This small molecule binds to this protein.
Small molecule (SMILES): CC(=O)N[C@@H]1[C@@H](O)[C@H](O)[C@@H](CO)O[C@H]1O

Sequence of chain 1.A:
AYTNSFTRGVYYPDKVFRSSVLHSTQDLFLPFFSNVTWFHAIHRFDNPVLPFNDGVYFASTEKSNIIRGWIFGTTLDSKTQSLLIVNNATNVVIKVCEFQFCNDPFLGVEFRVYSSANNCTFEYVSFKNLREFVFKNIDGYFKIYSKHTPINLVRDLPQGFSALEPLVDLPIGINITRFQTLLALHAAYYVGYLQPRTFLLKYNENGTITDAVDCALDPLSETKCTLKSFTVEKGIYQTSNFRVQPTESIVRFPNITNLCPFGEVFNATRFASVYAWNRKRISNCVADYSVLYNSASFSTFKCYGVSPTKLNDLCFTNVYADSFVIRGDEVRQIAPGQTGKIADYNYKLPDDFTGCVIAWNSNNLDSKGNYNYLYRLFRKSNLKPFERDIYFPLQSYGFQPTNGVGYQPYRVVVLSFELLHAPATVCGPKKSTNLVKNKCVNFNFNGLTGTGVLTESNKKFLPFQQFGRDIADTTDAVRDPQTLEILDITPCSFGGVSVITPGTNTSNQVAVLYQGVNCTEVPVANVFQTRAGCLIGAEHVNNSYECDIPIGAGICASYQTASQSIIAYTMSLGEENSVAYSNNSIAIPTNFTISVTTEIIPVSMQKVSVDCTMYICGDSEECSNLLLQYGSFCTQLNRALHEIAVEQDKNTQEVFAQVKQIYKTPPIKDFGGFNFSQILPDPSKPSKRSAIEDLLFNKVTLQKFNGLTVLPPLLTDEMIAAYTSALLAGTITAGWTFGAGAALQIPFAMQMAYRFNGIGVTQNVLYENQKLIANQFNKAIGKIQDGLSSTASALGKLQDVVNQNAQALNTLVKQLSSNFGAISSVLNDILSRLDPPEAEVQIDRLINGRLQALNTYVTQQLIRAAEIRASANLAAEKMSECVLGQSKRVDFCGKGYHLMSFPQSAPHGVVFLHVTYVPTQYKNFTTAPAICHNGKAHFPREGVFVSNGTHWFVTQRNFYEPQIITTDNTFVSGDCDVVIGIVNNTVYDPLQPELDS

Binding-site contacts:
Ligand atom C7 contacts residue ASN577 of chain 1.A at 3.4 Å.
Ligand atom C7 contacts residue GLU283 of chain 1.A at 4.0 Å.
Ligand atom C1 contacts residue ASN577 of chain 1.A at 1.4 Å.
Ligand atom C4 contacts residue ASN577 of chain 1.A at 4.2 Å.
Ligand atom C8 contacts residue GLU283 of chain 1.A at 3.9 Å.
Ligand atom O5 contacts residue ASN577 of chain 1.A at 2.4 Å (h-bond).
Ligand atom O7 contacts residue ASN577 of chain 1.A at 3.4 Å (h-bond).
Ligand atom N2 contacts residue ASN577 of chain 1.A at 2.9 Å (h-bond).
Ligand atom C5 contacts residue ASN577 of chain 1.A at 3.7 Å.
Ligand atom C7 contacts residue THR576 of chain 1.A at 4.5 Å.
Ligand atom O7 contacts residue GLU283 of chain 1.A at 3.9 Å.
Ligand atom C3 contacts residue ASN577 of chain 1.A at 3.8 Å.
Ligand atom C8 contacts residue VAL282 of chain 1.A at 3.7 Å (hydrophobic).
Ligand atom C8 contacts residue THR281 of chain 1.A at 4.0 Å.
Ligand atom C2 contacts residue ASN577 of chain 1.A at 2.5 Å.
Ligand atom C8 contacts residue THR576 of chain 1.A at 3.3 Å.
Ligand atom C8 contacts residue ASN577 of chain 1.A at 3.9 Å.